Sequence of chain 3.A:
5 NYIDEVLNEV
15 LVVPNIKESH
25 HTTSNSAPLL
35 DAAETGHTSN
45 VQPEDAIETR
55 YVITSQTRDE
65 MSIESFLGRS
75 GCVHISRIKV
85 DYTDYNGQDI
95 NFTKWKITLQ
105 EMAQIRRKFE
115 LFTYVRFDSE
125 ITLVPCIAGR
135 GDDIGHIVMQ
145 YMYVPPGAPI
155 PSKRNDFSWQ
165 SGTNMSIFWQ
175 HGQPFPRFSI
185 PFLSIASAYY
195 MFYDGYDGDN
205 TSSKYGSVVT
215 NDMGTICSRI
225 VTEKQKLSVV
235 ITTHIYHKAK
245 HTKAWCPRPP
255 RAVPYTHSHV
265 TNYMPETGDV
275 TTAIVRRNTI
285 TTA

This protein binds this small molecule.
Small molecule (SMILES): OC[C@H]1O[C@@](CO)(O[C@H]2O[C@H](CO)[C@@H](O)[C@H](O)[C@H]2O)[C@@H](O)[C@@H]1O

Binding-site contacts:
Ligand atom C6 contacts residue HIS241 of chain 3.A at 3.7 Å.
Ligand atom O3 contacts residue ILE101 of chain 3.A at 3.5 Å.
Ligand atom C4 contacts residue THR102 of chain 3.A at 3.9 Å.
Ligand atom C5 contacts residue THR102 of chain 3.A at 2.8 Å.
Ligand atom O1 contacts residue TYR194 of chain 3.A at 3.8 Å.
Ligand atom O5 contacts residue LEU103 of chain 3.A at 3.3 Å.
Ligand atom C2 contacts residue TYR193 of chain 3.A at 3.8 Å (hydrophobic).
Ligand atom O6 contacts residue LEU103 of chain 3.A at 4.0 Å.
Ligand atom C6 contacts residue THR102 of chain 3.A at 1.9 Å.
Ligand atom O2 contacts residue MET217 of chain 3.A at 3.3 Å (h-bond).
Ligand atom C4 contacts residue HIS263 of chain 3.A at 3.7 Å.
Ligand atom O1 contacts residue GLN104 of chain 3.A at 3.9 Å.
Ligand atom O1 contacts residue MET195 of chain 3.A at 3.8 Å.
Ligand atom C6 contacts residue ILE101 of chain 3.A at 3.2 Å (hydrophobic).
Ligand atom C3 contacts residue MET217 of chain 3.A at 3.2 Å (hydrophobic).
Ligand atom O6 contacts residue HIS241 of chain 3.A at 4.0 Å.
Ligand atom C4 contacts residue ASN215 of chain 3.A at 4.0 Å.
Ligand atom O2 contacts residue ASN215 of chain 3.A at 3.5 Å.
Ligand atom O5 contacts residue LEU103 of chain 3.A at 3.0 Å (h-bond).
Ligand atom C5 contacts residue LEU103 of chain 3.A at 3.0 Å (hydrophobic).
Ligand atom O2 contacts residue MET195 of chain 3.A at 3.6 Å.
Ligand atom C2 contacts residue MET217 of chain 3.A at 3.5 Å (hydrophobic).
Ligand atom O5 contacts residue THR102 of chain 3.A at 3.6 Å.
Ligand atom C6 contacts residue LEU103 of chain 3.A at 3.2 Å (hydrophobic).
Ligand atom C6 contacts residue LEU103 of chain 3.A at 2.7 Å (hydrophobic).
Ligand atom O3 contacts residue TYR194 of chain 3.A at 3.9 Å.
Ligand atom O3 contacts residue ASN215 of chain 3.A at 2.1 Å.
Ligand atom C1 contacts residue MET195 of chain 3.A at 3.2 Å (hydrophobic).
Ligand atom O6 contacts residue ILE101 of chain 3.A at 2.1 Å (h-bond).
Ligand atom O4 contacts residue THR102 of chain 3.A at 3.8 Å.
Ligand atom O6 contacts residue THR102 of chain 3.A at 2.4 Å.
Ligand atom O6 contacts residue LEU103 of chain 3.A at 3.3 Å.
Ligand atom O4 contacts residue ASN215 of chain 3.A at 3.4 Å (h-bond).
Ligand atom O4 contacts residue ILE101 of chain 3.A at 4.0 Å.
Ligand atom C5 contacts residue HIS263 of chain 3.A at 3.9 Å.
Ligand atom O2 contacts residue TYR193 of chain 3.A at 3.9 Å.
Ligand atom C3 contacts residue ASN215 of chain 3.A at 3.5 Å.
Ligand atom O4 contacts residue HIS263 of chain 3.A at 2.6 Å.
Ligand atom C5 contacts residue LEU103 of chain 3.A at 3.5 Å (hydrophobic).
Ligand atom O3 contacts residue MET217 of chain 3.A at 2.5 Å (h-bond).